Sequence of chain 1.B:
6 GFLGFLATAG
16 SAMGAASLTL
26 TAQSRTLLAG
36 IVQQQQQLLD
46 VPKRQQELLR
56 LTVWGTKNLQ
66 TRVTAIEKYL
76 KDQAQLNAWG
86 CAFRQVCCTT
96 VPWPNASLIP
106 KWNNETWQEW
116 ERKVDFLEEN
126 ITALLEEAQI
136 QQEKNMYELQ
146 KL

Binding-site contacts:
Ligand atom C2 contacts residue ASN70 of chain 1.A at 2.5 Å.
Ligand atom N2 contacts residue ASN70 of chain 1.A at 3.0 Å (h-bond).
Ligand atom C7 contacts residue ASN70 of chain 1.A at 3.3 Å.
Ligand atom O7 contacts residue GLY15 of chain 1.B at 4.0 Å.
Ligand atom C1 contacts residue ASN70 of chain 1.A at 1.5 Å.
Ligand atom C8 contacts residue SER16 of chain 1.B at 3.8 Å.
Ligand atom C4 contacts residue ASN70 of chain 1.A at 4.4 Å.
Ligand atom C5 contacts residue ASN70 of chain 1.A at 3.8 Å.
Ligand atom C8 contacts residue GLY15 of chain 1.B at 3.3 Å.
Ligand atom C7 contacts residue GLY15 of chain 1.B at 4.2 Å.
Ligand atom O7 contacts residue ASN70 of chain 1.A at 3.2 Å (h-bond).
Ligand atom O5 contacts residue ASN70 of chain 1.A at 2.5 Å (h-bond).
Ligand atom C3 contacts residue ASN70 of chain 1.A at 3.9 Å.
Ligand atom C8 contacts residue ASN70 of chain 1.A at 4.1 Å.

Sequence of chain 1.A:
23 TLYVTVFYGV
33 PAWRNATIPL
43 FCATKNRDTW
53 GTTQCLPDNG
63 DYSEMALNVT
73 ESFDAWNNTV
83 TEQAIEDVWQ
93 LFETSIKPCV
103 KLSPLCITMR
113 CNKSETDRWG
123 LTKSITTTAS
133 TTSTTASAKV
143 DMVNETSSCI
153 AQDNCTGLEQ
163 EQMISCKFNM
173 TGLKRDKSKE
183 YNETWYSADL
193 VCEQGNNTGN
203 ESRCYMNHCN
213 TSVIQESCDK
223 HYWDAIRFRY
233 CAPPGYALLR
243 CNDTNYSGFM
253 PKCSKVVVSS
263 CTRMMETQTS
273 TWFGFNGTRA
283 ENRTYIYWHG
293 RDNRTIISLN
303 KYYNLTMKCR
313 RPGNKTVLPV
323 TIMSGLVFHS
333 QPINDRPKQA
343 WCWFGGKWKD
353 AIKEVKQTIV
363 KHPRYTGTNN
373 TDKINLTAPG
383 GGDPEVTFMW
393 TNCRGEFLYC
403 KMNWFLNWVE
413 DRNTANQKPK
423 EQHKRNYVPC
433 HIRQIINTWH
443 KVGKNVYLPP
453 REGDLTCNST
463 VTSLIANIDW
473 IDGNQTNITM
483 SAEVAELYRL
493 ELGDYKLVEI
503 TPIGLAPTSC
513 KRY

This protein binds this small molecule.
Small molecule (SMILES): CC(=O)N[C@@H]1[C@@H](O)[C@H](O)[C@@H](CO)O[C@H]1O